Binding-site contacts:
Ligand atom C8 contacts residue VAL153 of chain 39.E at 4.3 Å (hydrophobic).
Ligand atom C1 contacts residue ASN154 of chain 39.E at 2.9 Å.
Ligand atom C3 contacts residue ASN154 of chain 39.E at 3.6 Å.
Ligand atom O7 contacts residue ASN154 of chain 39.E at 3.2 Å (h-bond).
Ligand atom C7 contacts residue MET151 of chain 39.E at 4.3 Å (hydrophobic).
Ligand atom C2 contacts residue ASN154 of chain 39.E at 2.6 Å.
Ligand atom C7 contacts residue GLY150 of chain 39.E at 3.9 Å.
Ligand atom C8 contacts residue ASN154 of chain 39.E at 2.4 Å.
Ligand atom O3 contacts residue ASN154 of chain 39.E at 4.1 Å.
Ligand atom N2 contacts residue ASN154 of chain 39.E at 1.4 Å (h-bond).
Ligand atom C8 contacts residue GLY150 of chain 39.E at 3.5 Å.
Ligand atom O5 contacts residue THR156 of chain 39.E at 3.2 Å (h-bond).
Ligand atom O6 contacts residue THR156 of chain 39.E at 3.5 Å (h-bond).
Ligand atom O7 contacts residue GLY150 of chain 39.E at 3.7 Å.
Ligand atom O5 contacts residue ASN154 of chain 39.E at 4.2 Å.
Ligand atom C7 contacts residue ASN154 of chain 39.E at 2.0 Å.
Ligand atom O7 contacts residue MET151 of chain 39.E at 3.6 Å.
Ligand atom C6 contacts residue THR156 of chain 39.E at 4.4 Å.
Ligand atom C5 contacts residue THR156 of chain 39.E at 3.8 Å.
Ligand atom C1 contacts residue THR156 of chain 39.E at 3.4 Å.

Sequence of chain 39.E:
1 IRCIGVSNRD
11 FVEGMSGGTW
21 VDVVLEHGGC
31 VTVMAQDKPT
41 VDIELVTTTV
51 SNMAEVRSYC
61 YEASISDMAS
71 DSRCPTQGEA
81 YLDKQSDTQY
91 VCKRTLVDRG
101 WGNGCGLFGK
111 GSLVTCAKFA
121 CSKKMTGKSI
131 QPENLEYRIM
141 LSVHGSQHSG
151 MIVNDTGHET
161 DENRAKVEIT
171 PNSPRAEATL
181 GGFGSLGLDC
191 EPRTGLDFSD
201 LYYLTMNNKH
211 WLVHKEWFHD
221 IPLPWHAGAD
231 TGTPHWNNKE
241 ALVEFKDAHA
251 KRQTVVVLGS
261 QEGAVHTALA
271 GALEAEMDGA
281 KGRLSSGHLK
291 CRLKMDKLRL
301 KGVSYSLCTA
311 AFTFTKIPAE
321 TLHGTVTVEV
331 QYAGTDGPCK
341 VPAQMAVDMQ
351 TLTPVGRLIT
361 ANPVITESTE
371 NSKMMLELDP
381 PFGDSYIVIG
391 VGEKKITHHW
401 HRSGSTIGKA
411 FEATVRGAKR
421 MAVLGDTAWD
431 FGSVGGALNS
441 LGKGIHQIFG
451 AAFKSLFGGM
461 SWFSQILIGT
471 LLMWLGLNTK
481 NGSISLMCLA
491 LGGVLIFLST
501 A

The small molecule below binds the protein below.
Small molecule (SMILES): CC(=O)N[C@H]1[C@H](O[C@H]2[C@H](O)[C@@H](NC(C)=O)CO[C@@H]2CO)O[C@H](CO)[C@@H](O)[C@@H]1O